Binding-site contacts:
Ligand atom C24 contacts residue LEU148 of chain 1.A at 3.8 Å (hydrophobic).
Ligand atom C18 contacts residue ARG105 of chain 1.A at 3.8 Å.
Ligand atom C21 contacts residue HIS145 of chain 1.A at 3.2 Å.
Ligand atom C14 contacts residue ARG105 of chain 1.A at 3.2 Å.
Ligand atom O27 contacts residue LYS107 of chain 1.A at 2.8 Å (salt-bridge).
Ligand atom O28 contacts residue LEU24 of chain 1.A at 3.7 Å.
Ligand atom C31 contacts residue HIS23 of chain 1.A at 3.7 Å.
Ligand atom O16 contacts residue ARG105 of chain 1.A at 3.3 Å.
Ligand atom C23 contacts residue HIS145 of chain 1.A at 3.3 Å.
Ligand atom C32 contacts residue LEU24 of chain 1.A at 3.7 Å (hydrophobic).
Ligand atom C2 contacts residue VAL151 of chain 1.A at 3.7 Å (hydrophobic).
Ligand atom C18 contacts residue GOL1 of chain 1.F at 2.9 Å.
Ligand atom O15 contacts residue ARG105 of chain 1.A at 2.7 Å.
Ligand atom C3 contacts residue VAL151 of chain 1.A at 3.4 Å (hydrophobic).
Ligand atom C21 contacts residue TYR104 of chain 1.A at 3.1 Å (hydrophobic).
Ligand atom C31 contacts residue GOL1 of chain 1.F at 3.0 Å.
Ligand atom C26 contacts residue LEU148 of chain 1.A at 3.5 Å (hydrophobic).
Ligand atom C19 contacts residue TYR104 of chain 1.A at 3.7 Å (hydrophobic).
Ligand atom C22 contacts residue TYR104 of chain 1.A at 3.8 Å (hydrophobic).
Ligand atom O16 contacts residue GOL1 of chain 1.F at 3.6 Å.
Ligand atom O29 contacts residue VAL151 of chain 1.A at 3.4 Å.
Ligand atom C26 contacts residue LEU144 of chain 1.A at 2.9 Å (hydrophobic).
Ligand atom O15 contacts residue GOL1 of chain 1.F at 2.8 Å.
Ligand atom C25 contacts residue TYR104 of chain 1.A at 3.3 Å (hydrophobic).
Ligand atom C14 contacts residue GOL1 of chain 1.F at 3.4 Å.
Ligand atom C25 contacts residue HIS145 of chain 1.A at 3.2 Å.
Ligand atom C13 contacts residue TYR104 of chain 1.A at 3.5 Å (hydrophobic).
Ligand atom C26 contacts residue VAL149 of chain 1.A at 2.8 Å (hydrophobic).
Ligand atom C17 contacts residue PRO28 of chain 1.A at 3.4 Å (hydrophobic).
Ligand atom C24 contacts residue HIS145 of chain 1.A at 3.5 Å.
Ligand atom C26 contacts residue TYR104 of chain 1.A at 3.6 Å (hydrophobic).
Ligand atom C25 contacts residue LEU144 of chain 1.A at 3.5 Å (hydrophobic).
Ligand atom C31 contacts residue LEU24 of chain 1.A at 3.4 Å (hydrophobic).
Ligand atom C18 contacts residue PRO28 of chain 1.A at 2.8 Å (hydrophobic).
Ligand atom C20 contacts residue TYR104 of chain 1.A at 2.8 Å (hydrophobic).
Ligand atom C17 contacts residue GOL1 of chain 1.F at 2.7 Å.
Ligand atom C26 contacts residue HIS145 of chain 1.A at 3.8 Å.
Ligand atom O15 contacts residue TYR104 of chain 1.A at 3.8 Å.
Ligand atom O28 contacts residue HIS23 of chain 1.A at 3.3 Å (h-bond).
Ligand atom O29 contacts residue LEU24 of chain 1.A at 3.7 Å.

The protein below binds the small molecule below.
Small molecule (SMILES): CCCCCCCC(=O)c1cc(OC)c(OC)c(OC)c1CC(=O)OCC

Sequence of chain 1.A:
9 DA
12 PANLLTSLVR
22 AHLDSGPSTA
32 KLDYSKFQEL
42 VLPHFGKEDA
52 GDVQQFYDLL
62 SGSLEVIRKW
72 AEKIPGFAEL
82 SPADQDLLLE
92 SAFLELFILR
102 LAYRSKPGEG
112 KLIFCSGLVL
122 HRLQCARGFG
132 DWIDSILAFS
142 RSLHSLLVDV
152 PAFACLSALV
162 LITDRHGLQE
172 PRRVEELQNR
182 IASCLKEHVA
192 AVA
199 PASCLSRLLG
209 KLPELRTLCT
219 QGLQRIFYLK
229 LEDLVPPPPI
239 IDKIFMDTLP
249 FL